Sequence of chain 2.A:
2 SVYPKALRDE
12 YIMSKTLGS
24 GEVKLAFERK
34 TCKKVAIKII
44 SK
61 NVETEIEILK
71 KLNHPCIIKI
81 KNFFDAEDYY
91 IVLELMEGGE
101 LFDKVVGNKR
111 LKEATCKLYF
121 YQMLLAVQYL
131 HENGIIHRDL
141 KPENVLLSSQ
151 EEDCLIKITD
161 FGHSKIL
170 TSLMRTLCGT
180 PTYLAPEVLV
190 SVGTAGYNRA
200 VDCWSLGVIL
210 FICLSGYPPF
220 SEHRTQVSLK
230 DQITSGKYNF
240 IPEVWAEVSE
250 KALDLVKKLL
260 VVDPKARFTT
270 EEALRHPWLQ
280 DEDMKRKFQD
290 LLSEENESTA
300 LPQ

The small molecule below binds the protein below.
Small molecule (SMILES): C/C(=N\NC(=N)N)c1ccc(NC(=O)c2c[nH]c3ccccc23)cc1

Binding-site contacts:
Ligand atom CAV contacts residue THR159 of chain 2.A at 3.6 Å.
Ligand atom NAC contacts residue ASP160 of chain 2.A at 3.7 Å.
Ligand atom CAX contacts residue ASP160 of chain 2.A at 3.3 Å.
Ligand atom CAH contacts residue GLY99 of chain 2.A at 3.6 Å.
Ligand atom CAG contacts residue LEU18 of chain 2.A at 3.6 Å (hydrophobic).
Ligand atom CAM contacts residue GLU100 of chain 2.A at 3.8 Å.
Ligand atom CAW contacts residue GLU65 of chain 2.A at 3.1 Å.
Ligand atom CAQ contacts residue THR159 of chain 2.A at 3.5 Å.
Ligand atom CAX contacts residue ILE43 of chain 2.A at 3.8 Å (hydrophobic).
Ligand atom NAA contacts residue GLU100 of chain 2.A at 3.5 Å.
Ligand atom CAW contacts residue ASP160 of chain 2.A at 3.8 Å.
Ligand atom CAR contacts residue THR159 of chain 2.A at 3.0 Å.
Ligand atom NAF contacts residue ASP160 of chain 2.A at 3.5 Å (salt-bridge).
Ligand atom CAI contacts residue GLY99 of chain 2.A at 3.4 Å.
Ligand atom CAN contacts residue LEU146 of chain 2.A at 3.6 Å (hydrophobic).
Ligand atom CAM contacts residue LEU146 of chain 2.A at 3.7 Å (hydrophobic).
Ligand atom CAG contacts residue MET96 of chain 2.A at 3.0 Å (hydrophobic).
Ligand atom NAC contacts residue GLU65 of chain 2.A at 3.7 Å.
Ligand atom CAH contacts residue MET96 of chain 2.A at 3.7 Å (hydrophobic).
Ligand atom CAL contacts residue MET96 of chain 2.A at 3.5 Å (hydrophobic).
Ligand atom CAS contacts residue THR159 of chain 2.A at 3.2 Å.
Ligand atom CAT contacts residue LYS41 of chain 2.A at 3.8 Å.
Ligand atom CAQ contacts residue LEU93 of chain 2.A at 3.4 Å (hydrophobic).
Ligand atom CAT contacts residue THR159 of chain 2.A at 3.8 Å.
Ligand atom CAO contacts residue LEU146 of chain 2.A at 3.6 Å (hydrophobic).
Ligand atom CAX contacts residue GLU65 of chain 2.A at 3.5 Å.
Ligand atom CAW contacts residue THR159 of chain 2.A at 3.6 Å.
Ligand atom NAD contacts residue GLU65 of chain 2.A at 2.8 Å (salt-bridge).
Ligand atom NAD contacts residue ASP160 of chain 2.A at 3.6 Å (salt-bridge).
Ligand atom CAJ contacts residue GLY99 of chain 2.A at 3.8 Å.
Ligand atom CAP contacts residue VAL26 of chain 2.A at 3.8 Å (hydrophobic).
Ligand atom NAE contacts residue GLU65 of chain 2.A at 2.6 Å (salt-bridge).
Ligand atom NAB contacts residue VAL26 of chain 2.A at 3.5 Å.
Ligand atom CAV contacts residue ASP160 of chain 2.A at 3.7 Å.
Ligand atom NAF contacts residue LYS41 of chain 2.A at 3.8 Å.
Ligand atom NAE contacts residue ASP160 of chain 2.A at 3.6 Å (salt-bridge).
Ligand atom CAG contacts residue LEU95 of chain 2.A at 3.8 Å (hydrophobic).
Ligand atom CAR contacts residue LEU93 of chain 2.A at 3.4 Å (hydrophobic).
Ligand atom NAE contacts residue GLY162 of chain 2.A at 3.7 Å.
Ligand atom OAY contacts residue LEU146 of chain 2.A at 3.4 Å.